Sequence of chain 1.B:
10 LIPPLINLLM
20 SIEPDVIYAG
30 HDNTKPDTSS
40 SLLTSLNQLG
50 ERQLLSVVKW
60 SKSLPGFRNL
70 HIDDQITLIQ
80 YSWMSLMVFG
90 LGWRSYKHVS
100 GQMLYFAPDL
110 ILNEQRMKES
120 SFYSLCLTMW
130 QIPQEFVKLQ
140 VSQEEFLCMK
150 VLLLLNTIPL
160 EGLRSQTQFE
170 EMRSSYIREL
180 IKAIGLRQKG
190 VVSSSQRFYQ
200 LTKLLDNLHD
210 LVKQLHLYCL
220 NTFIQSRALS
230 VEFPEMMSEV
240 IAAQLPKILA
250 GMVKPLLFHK

Binding-site contacts:
Ligand atom O17 contacts residue CYS218 of chain 1.B at 3.5 Å (h-bond).
Ligand atom O21 contacts residue MET86 of chain 1.B at 3.4 Å.
Ligand atom C5 contacts residue PHE105 of chain 1.B at 3.8 Å (hydrophobic).
Ligand atom N14 contacts residue ASN46 of chain 1.B at 2.8 Å (h-bond).
Ligand atom C25 contacts residue LEU42 of chain 1.B at 2.9 Å (hydrophobic).
Ligand atom C2 contacts residue MET128 of chain 1.B at 3.9 Å (hydrophobic).
Ligand atom C9 contacts residue LEU45 of chain 1.B at 3.6 Å (hydrophobic).
Ligand atom C9 contacts residue ASN46 of chain 1.B at 3.3 Å.
Ligand atom C8 contacts residue LEU45 of chain 1.B at 3.5 Å (hydrophobic).
Ligand atom N6 contacts residue PHE105 of chain 1.B at 3.9 Å.
Ligand atom C10 contacts residue ASN46 of chain 1.B at 3.9 Å.
Ligand atom S15 contacts residue CYS218 of chain 1.B at 3.9 Å.
Ligand atom CL2 contacts residue LEU48 of chain 1.B at 3.7 Å.
Ligand atom O21 contacts residue MET83 of chain 1.B at 3.6 Å.
Ligand atom O17 contacts residue PHE232 of chain 1.B at 3.2 Å.
Ligand atom CL2 contacts residue LEU45 of chain 1.B at 3.5 Å.
Ligand atom N20 contacts residue MET86 of chain 1.B at 3.8 Å.
Ligand atom C23 contacts residue LEU124 of chain 1.B at 3.9 Å (hydrophobic).
Ligand atom C10 contacts residue LEU45 of chain 1.B at 3.9 Å (hydrophobic).
Ligand atom N20 contacts residue MET83 of chain 1.B at 3.1 Å (h-bond).
Ligand atom C5 contacts residue MET86 of chain 1.B at 3.9 Å (hydrophobic).
Ligand atom C24 contacts residue MET236 of chain 1.B at 3.4 Å (hydrophobic).
Ligand atom C24 contacts residue ASN46 of chain 1.B at 3.2 Å.
Ligand atom F2 contacts residue MET128 of chain 1.B at 3.4 Å.
Ligand atom C25 contacts residue LEU45 of chain 1.B at 3.6 Å (hydrophobic).
Ligand atom C4 contacts residue MET86 of chain 1.B at 3.9 Å (hydrophobic).
Ligand atom F2 contacts residue VAL87 of chain 1.B at 3.1 Å.
Ligand atom O21 contacts residue TRP82 of chain 1.B at 3.6 Å.
Ligand atom S15 contacts residue ASN46 of chain 1.B at 3.8 Å.
Ligand atom C3 contacts residue MET128 of chain 1.B at 3.9 Å (hydrophobic).
Ligand atom O16 contacts residue THR221 of chain 1.B at 4.0 Å.
Ligand atom C19 contacts residue MET83 of chain 1.B at 3.9 Å (hydrophobic).
Ligand atom C13 contacts residue ASN46 of chain 1.B at 3.5 Å.
Ligand atom F2 contacts residue LEU214 of chain 1.B at 3.6 Å.
Ligand atom O16 contacts residue TYR217 of chain 1.B at 3.1 Å.
Ligand atom C1 contacts residue VAL87 of chain 1.B at 3.9 Å (hydrophobic).
Ligand atom O17 contacts residue ASN46 of chain 1.B at 3.7 Å.
Ligand atom C1 contacts residue MET86 of chain 1.B at 3.5 Å (hydrophobic).
Ligand atom O16 contacts residue CYS218 of chain 1.B at 3.5 Å.
Ligand atom C25 contacts residue ASN46 of chain 1.B at 3.5 Å.

A protein and the small-molecule ligand that binds it are described below.
Small molecule (SMILES): Cc1noc(C)c1S(=O)(=O)N[C@H](C)c1ccc(-c2cc(F)cnc2Cl)cc1